Sequence of chain 1.A:
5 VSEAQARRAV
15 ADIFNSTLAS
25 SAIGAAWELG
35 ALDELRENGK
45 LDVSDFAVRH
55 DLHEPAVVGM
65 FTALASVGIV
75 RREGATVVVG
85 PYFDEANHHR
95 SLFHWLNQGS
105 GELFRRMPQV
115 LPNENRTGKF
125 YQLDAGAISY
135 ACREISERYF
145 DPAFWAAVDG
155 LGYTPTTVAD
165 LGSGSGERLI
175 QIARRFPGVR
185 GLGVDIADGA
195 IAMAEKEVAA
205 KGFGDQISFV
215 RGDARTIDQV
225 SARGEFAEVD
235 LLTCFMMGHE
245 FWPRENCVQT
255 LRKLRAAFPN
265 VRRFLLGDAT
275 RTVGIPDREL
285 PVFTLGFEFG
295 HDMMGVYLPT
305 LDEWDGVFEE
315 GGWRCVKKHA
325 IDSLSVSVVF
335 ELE

Binding-site contacts:
Ligand atom CAH contacts residue HIS295 of chain 1.A at 3.8 Å.
Ligand atom OAM contacts residue FE1 of chain 1.E at 2.3 Å.
Ligand atom OAK contacts residue MET240 of chain 1.A at 4.3 Å.
Ligand atom CAI contacts residue FE1 of chain 1.E at 2.9 Å.
Ligand atom CAE contacts residue ASP272 of chain 1.A at 4.1 Å.
Ligand atom CAE contacts residue MET240 of chain 1.A at 3.5 Å (hydrophobic).
Ligand atom CAA contacts residue PHE287 of chain 1.A at 4.2 Å (hydrophobic).
Ligand atom CAA contacts residue PHE291 of chain 1.A at 4.2 Å (hydrophobic).
Ligand atom CAD contacts residue PHE291 of chain 1.A at 4.0 Å (hydrophobic).
Ligand atom CAF contacts residue PHE291 of chain 1.A at 3.9 Å (hydrophobic).
Ligand atom OAK contacts residue PHE291 of chain 1.A at 3.6 Å.
Ligand atom CAI contacts residue TRP99 of chain 1.A at 4.0 Å (hydrophobic).
Ligand atom OAL contacts residue FE1 of chain 1.E at 4.2 Å.
Ligand atom CAC contacts residue PHE287 of chain 1.A at 3.9 Å (hydrophobic).
Ligand atom CAJ contacts residue MET240 of chain 1.A at 4.0 Å (hydrophobic).
Ligand atom OAL contacts residue ILE132 of chain 1.A at 4.2 Å.
Ligand atom OAK contacts residue HIS295 of chain 1.A at 3.1 Å (h-bond).
Ligand atom CAH contacts residue FE1 of chain 1.E at 2.8 Å.
Ligand atom CAJ contacts residue CYS136 of chain 1.A at 3.4 Å (hydrophobic).
Ligand atom CAF contacts residue MET240 of chain 1.A at 3.8 Å (hydrophobic).
Ligand atom CAH contacts residue TRP99 of chain 1.A at 4.3 Å (hydrophobic).
Ligand atom CAH contacts residue HIS243 of chain 1.A at 4.1 Å.
Ligand atom CAA contacts residue MET240 of chain 1.A at 4.2 Å (hydrophobic).
Ligand atom CAE contacts residue HIS243 of chain 1.A at 4.0 Å.
Ligand atom CAI contacts residue HIS295 of chain 1.A at 3.8 Å.
Ligand atom CAG contacts residue FE1 of chain 1.E at 4.3 Å.
Ligand atom CAC contacts residue TRP99 of chain 1.A at 4.2 Å (hydrophobic).
Ligand atom OAL contacts residue TRP99 of chain 1.A at 3.2 Å (h-bond).
Ligand atom CAH contacts residue PHE291 of chain 1.A at 4.3 Å (hydrophobic).
Ligand atom CAB contacts residue PHE287 of chain 1.A at 3.5 Å (hydrophobic).
Ligand atom CAA contacts residue ALA273 of chain 1.A at 3.8 Å (hydrophobic).
Ligand atom CAF contacts residue ASP272 of chain 1.A at 3.5 Å.
Ligand atom CAE contacts residue PHE291 of chain 1.A at 3.8 Å (hydrophobic).
Ligand atom CAB contacts residue ILE139 of chain 1.A at 4.1 Å (hydrophobic).
Ligand atom OAM contacts residue MET298 of chain 1.A at 4.1 Å.
Ligand atom CAG contacts residue TRP99 of chain 1.A at 3.8 Å (hydrophobic).
Ligand atom OAK contacts residue FE1 of chain 1.E at 2.0 Å.
Ligand atom OAM contacts residue HIS295 of chain 1.A at 3.1 Å (h-bond).
Ligand atom CAF contacts residue ALA273 of chain 1.A at 4.0 Å (hydrophobic).
Ligand atom OAK contacts residue HIS243 of chain 1.A at 3.0 Å.

A small-molecule ligand and the protein it binds are described below.
Small molecule (SMILES): C[C@@H](C(=O)C(=O)O)c1ccccc1